Sequence of chain 1.E:
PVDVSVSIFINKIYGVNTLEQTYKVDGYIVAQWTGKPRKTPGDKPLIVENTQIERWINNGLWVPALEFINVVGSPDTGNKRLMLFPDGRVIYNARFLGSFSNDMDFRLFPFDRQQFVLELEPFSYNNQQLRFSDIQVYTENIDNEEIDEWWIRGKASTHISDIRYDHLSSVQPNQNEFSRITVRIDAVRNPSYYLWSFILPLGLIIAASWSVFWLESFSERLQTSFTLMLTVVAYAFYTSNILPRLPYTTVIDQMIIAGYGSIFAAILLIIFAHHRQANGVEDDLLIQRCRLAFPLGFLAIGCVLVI

The protein below binds the small molecule below.
Small molecule (SMILES): CC(=O)OCC[N+](C)(C)C

Sequence of chain 1.A:
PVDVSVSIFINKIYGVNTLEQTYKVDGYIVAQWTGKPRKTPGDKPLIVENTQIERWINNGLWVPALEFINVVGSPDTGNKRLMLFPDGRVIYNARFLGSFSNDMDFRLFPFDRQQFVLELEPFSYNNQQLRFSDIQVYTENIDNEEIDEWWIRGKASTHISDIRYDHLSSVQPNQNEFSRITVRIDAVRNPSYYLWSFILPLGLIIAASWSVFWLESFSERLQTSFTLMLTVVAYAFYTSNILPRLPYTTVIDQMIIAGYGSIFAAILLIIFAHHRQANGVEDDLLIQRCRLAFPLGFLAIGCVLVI

Binding-site contacts:
Ligand atom N1 contacts residue GLU77 of chain 1.A at 4.3 Å.
Ligand atom C6 contacts residue LEU178 of chain 1.A at 4.1 Å (hydrophobic).
Ligand atom C10 contacts residue TYR38 of chain 1.E at 3.9 Å (hydrophobic).
Ligand atom C8 contacts residue PRO132 of chain 1.A at 3.2 Å (hydrophobic).
Ligand atom C9 contacts residue LEU178 of chain 1.A at 4.0 Å (hydrophobic).
Ligand atom C8 contacts residue GLU131 of chain 1.A at 3.3 Å.
Ligand atom C10 contacts residue TYR175 of chain 1.A at 3.0 Å (hydrophobic).
Ligand atom C5 contacts residue TYR38 of chain 1.E at 3.6 Å (hydrophobic).
Ligand atom O4 contacts residue TYR38 of chain 1.E at 4.0 Å.
Ligand atom N1 contacts residue GLU131 of chain 1.A at 3.8 Å.
Ligand atom C9 contacts residue PHE133 of chain 1.A at 4.0 Å (hydrophobic).
Ligand atom C2 contacts residue TYR38 of chain 1.E at 3.8 Å (hydrophobic).
Ligand atom C3 contacts residue TYR38 of chain 1.E at 3.9 Å (hydrophobic).
Ligand atom C9 contacts residue TYR175 of chain 1.A at 3.8 Å (hydrophobic).
Ligand atom C6 contacts residue PHE19 of chain 1.E at 3.5 Å (hydrophobic).
Ligand atom C2 contacts residue GLU77 of chain 1.A at 3.7 Å.
Ligand atom C9 contacts residue PHE188 of chain 1.A at 3.5 Å (hydrophobic).
Ligand atom C8 contacts residue ILE79 of chain 1.A at 4.0 Å (hydrophobic).
Ligand atom C9 contacts residue GLU131 of chain 1.A at 4.0 Å.
Ligand atom C2 contacts residue PHE133 of chain 1.A at 3.6 Å (hydrophobic).
Ligand atom C10 contacts residue ILE79 of chain 1.A at 3.9 Å (hydrophobic).
Ligand atom O7 contacts residue ASN103 of chain 1.E at 3.2 Å (h-bond).
Ligand atom O4 contacts residue LEU178 of chain 1.A at 3.6 Å.
Ligand atom C8 contacts residue GLU77 of chain 1.A at 3.9 Å.
Ligand atom C6 contacts residue TYR38 of chain 1.E at 3.7 Å (hydrophobic).
Ligand atom O7 contacts residue VAL40 of chain 1.E at 4.4 Å.
Ligand atom N1 contacts residue PRO132 of chain 1.A at 4.4 Å.
Ligand atom C9 contacts residue PRO132 of chain 1.A at 4.4 Å (hydrophobic).
Ligand atom N1 contacts residue TYR175 of chain 1.A at 4.1 Å.
Ligand atom C3 contacts residue PHE133 of chain 1.A at 4.1 Å (hydrophobic).
Ligand atom C5 contacts residue LEU178 of chain 1.A at 3.9 Å (hydrophobic).
Ligand atom C8 contacts residue PHE133 of chain 1.A at 3.9 Å (hydrophobic).
Ligand atom O4 contacts residue ASN103 of chain 1.E at 4.3 Å.
Ligand atom C3 contacts residue LEU178 of chain 1.A at 4.0 Å (hydrophobic).
Ligand atom O7 contacts residue TYR38 of chain 1.E at 3.2 Å.
Ligand atom O7 contacts residue LEU178 of chain 1.A at 3.9 Å.
Ligand atom C10 contacts residue GLU131 of chain 1.A at 3.5 Å.
Ligand atom C5 contacts residue ASN103 of chain 1.E at 4.2 Å.
Ligand atom C3 contacts residue ASN103 of chain 1.E at 3.5 Å.
Ligand atom N1 contacts residue PHE133 of chain 1.A at 4.0 Å.